Sequence of chain 3.E:
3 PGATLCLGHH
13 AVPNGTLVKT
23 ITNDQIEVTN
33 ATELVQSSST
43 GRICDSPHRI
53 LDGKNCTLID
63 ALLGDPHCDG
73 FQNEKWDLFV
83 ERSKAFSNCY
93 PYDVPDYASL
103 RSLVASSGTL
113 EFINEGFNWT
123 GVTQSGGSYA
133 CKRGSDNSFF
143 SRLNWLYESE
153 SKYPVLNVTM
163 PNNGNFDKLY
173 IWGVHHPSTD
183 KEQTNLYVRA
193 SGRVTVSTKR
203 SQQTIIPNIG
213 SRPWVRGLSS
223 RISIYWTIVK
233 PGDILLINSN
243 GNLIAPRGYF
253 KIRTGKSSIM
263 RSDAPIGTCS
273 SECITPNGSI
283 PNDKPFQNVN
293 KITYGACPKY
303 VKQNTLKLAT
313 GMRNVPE

Binding-site contacts:
Ligand atom O5 contacts residue ASN32 of chain 3.E at 2.4 Å (h-bond).
Ligand atom C1 contacts residue ASN32 of chain 3.E at 1.4 Å.
Ligand atom C2 contacts residue PEG1 of chain 3.KA at 3.6 Å.
Ligand atom N2 contacts residue ASN32 of chain 3.E at 2.9 Å (h-bond).
Ligand atom C7 contacts residue ASN32 of chain 3.E at 3.3 Å.
Ligand atom C5 contacts residue ALA33 of chain 3.E at 4.3 Å (hydrophobic).
Ligand atom O6 contacts residue ALA33 of chain 3.E at 3.3 Å (h-bond).
Ligand atom O7 contacts residue ASN32 of chain 3.E at 3.3 Å (h-bond).
Ligand atom C8 contacts residue PEG1 of chain 3.KA at 3.5 Å.
Ligand atom O5 contacts residue ALA33 of chain 3.E at 3.5 Å (h-bond).
Ligand atom C4 contacts residue ASN32 of chain 3.E at 4.3 Å.
Ligand atom C6 contacts residue ALA33 of chain 3.E at 3.8 Å (hydrophobic).
Ligand atom C2 contacts residue ASN32 of chain 3.E at 2.5 Å.
Ligand atom C3 contacts residue ASN32 of chain 3.E at 3.8 Å.
Ligand atom C7 contacts residue PEG1 of chain 3.KA at 4.0 Å.
Ligand atom C1 contacts residue PEG1 of chain 3.KA at 3.7 Å.
Ligand atom N2 contacts residue PEG1 of chain 3.KA at 3.4 Å (h-bond).
Ligand atom C5 contacts residue ASN32 of chain 3.E at 3.7 Å.
Ligand atom O6 contacts residue THR34 of chain 3.E at 3.5 Å (h-bond).
Ligand atom C8 contacts residue ASN32 of chain 3.E at 4.4 Å.

A protein and the small-molecule ligand that binds it are described below.
Small molecule (SMILES): CC(=O)N[C@H]1[C@H](O[C@H]2[C@H](O)[C@@H](NC(C)=O)CO[C@@H]2CO)O[C@H](CO)[C@@H](O)[C@@H]1O